This small molecule binds to this protein.
Small molecule (SMILES): O=C(O)c1nc(-c2ccc3c(c2)/C(=N/Nc2nc4ccccc4s2)CCC3)sc1CCCCc1ccccc1

Sequence of chain 1.A:
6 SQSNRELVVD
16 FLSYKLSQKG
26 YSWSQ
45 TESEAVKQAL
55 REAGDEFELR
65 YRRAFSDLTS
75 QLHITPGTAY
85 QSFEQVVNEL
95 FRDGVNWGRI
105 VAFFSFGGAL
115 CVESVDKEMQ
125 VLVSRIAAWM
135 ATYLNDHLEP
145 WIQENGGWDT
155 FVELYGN

Binding-site contacts:
Ligand atom N3 contacts residue PHE69 of chain 1.A at 3.5 Å.
Ligand atom C2 contacts residue PHE110 of chain 1.A at 3.4 Å (hydrophobic).
Ligand atom C25 contacts residue PHE61 of chain 1.A at 3.5 Å (hydrophobic).
Ligand atom C1 contacts residue ALA113 of chain 1.A at 3.7 Å (hydrophobic).
Ligand atom C31 contacts residue PHE61 of chain 1.A at 3.6 Å (hydrophobic).
Ligand atom C15 contacts residue PHE69 of chain 1.A at 3.6 Å (hydrophobic).
Ligand atom C11 contacts residue GLU93 of chain 1.A at 3.5 Å.
Ligand atom C9 contacts residue SER70 of chain 1.A at 3.6 Å.
Ligand atom O2 contacts residue ASN100 of chain 1.A at 3.5 Å (h-bond).
Ligand atom C16 contacts residue LEU94 of chain 1.A at 3.4 Å (hydrophobic).
Ligand atom N2 contacts residue SER70 of chain 1.A at 2.8 Å (h-bond).
Ligand atom C30 contacts residue PHE61 of chain 1.A at 3.6 Å (hydrophobic).
Ligand atom S2 contacts residue PHE69 of chain 1.A at 3.7 Å.
Ligand atom C8 contacts residue PHE69 of chain 1.A at 3.6 Å (hydrophobic).
Ligand atom C22 contacts residue ARG103 of chain 1.A at 3.7 Å.
Ligand atom C19 contacts residue ARG103 of chain 1.A at 3.5 Å.
Ligand atom C29 contacts residue ALA57 of chain 1.A at 3.6 Å (hydrophobic).
Ligand atom C31 contacts residue TYR65 of chain 1.A at 3.5 Å (hydrophobic).
Ligand atom N2 contacts residue LEU72 of chain 1.A at 3.5 Å.
Ligand atom C3 contacts residue ALA106 of chain 1.A at 3.7 Å (hydrophobic).
Ligand atom C14 contacts residue LEU94 of chain 1.A at 3.5 Å (hydrophobic).
Ligand atom C13 contacts residue LEU94 of chain 1.A at 3.6 Å (hydrophobic).
Ligand atom C20 contacts residue ARG103 of chain 1.A at 3.5 Å.
Ligand atom C20 contacts residue ASN100 of chain 1.A at 3.4 Å.
Ligand atom C14 contacts residue PHE69 of chain 1.A at 3.4 Å (hydrophobic).
Ligand atom N1 contacts residue LEU72 of chain 1.A at 3.0 Å (h-bond).
Ligand atom C18 contacts residue PHE69 of chain 1.A at 3.6 Å (hydrophobic).
Ligand atom N1 contacts residue SER70 of chain 1.A at 3.2 Å (h-bond).
Ligand atom C30 contacts residue GLU60 of chain 1.A at 3.7 Å.
Ligand atom C30 contacts residue ALA57 of chain 1.A at 3.4 Å (hydrophobic).
Ligand atom C3 contacts residue PHE110 of chain 1.A at 3.5 Å (hydrophobic).
Ligand atom C2 contacts residue SER109 of chain 1.A at 3.6 Å.
Ligand atom N4 contacts residue ARG103 of chain 1.A at 3.3 Å (salt-bridge).
Ligand atom O1 contacts residue ASN100 of chain 1.A at 3.1 Å (h-bond).
Ligand atom C7 contacts residue SER70 of chain 1.A at 3.4 Å.
Ligand atom C17 contacts residue LEU94 of chain 1.A at 3.3 Å (hydrophobic).
Ligand atom C6 contacts residue ASP71 of chain 1.A at 3.3 Å.
Ligand atom C28 contacts residue TYR159 of chain 1.A at 3.6 Å (hydrophobic).
Ligand atom C22 contacts residue GLY102 of chain 1.A at 3.5 Å.
Ligand atom O1 contacts residue ARG103 of chain 1.A at 3.0 Å (salt-bridge).